Sequence of chain 1.A:
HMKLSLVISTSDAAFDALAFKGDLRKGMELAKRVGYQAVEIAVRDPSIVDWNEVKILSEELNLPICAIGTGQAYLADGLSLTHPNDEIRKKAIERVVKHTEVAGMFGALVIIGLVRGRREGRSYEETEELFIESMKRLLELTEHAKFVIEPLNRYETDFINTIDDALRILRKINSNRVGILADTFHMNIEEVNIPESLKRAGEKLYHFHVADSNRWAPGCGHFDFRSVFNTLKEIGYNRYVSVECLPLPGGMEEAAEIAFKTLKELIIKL

The small molecule below binds the protein below.
Small molecule (SMILES): O=C(CO)[C@@H](O)CO

Binding-site contacts:
Ligand atom O3 contacts residue HIS205 of chain 1.A at 2.9 Å (h-bond).
Ligand atom C3 contacts residue GLU175 of chain 1.A at 3.3 Å.
Ligand atom O2 contacts residue HIS205 of chain 1.A at 3.0 Å (h-bond).
Ligand atom O2 contacts residue HIS228 of chain 1.A at 4.5 Å.
Ligand atom O3 contacts residue GLU175 of chain 1.A at 2.6 Å (salt-bridge).
Ligand atom C2 contacts residue GLU263 of chain 1.A at 3.5 Å.
Ligand atom O1 contacts residue GLU169 of chain 1.A at 2.5 Å (salt-bridge).
Ligand atom O2 contacts residue GLU169 of chain 1.A at 3.0 Å (salt-bridge).
Ligand atom O3 contacts residue ARG234 of chain 1.A at 3.1 Å (salt-bridge).
Ligand atom O2 contacts residue MN1 of chain 1.D at 2.3 Å.
Ligand atom O1 contacts residue HIS228 of chain 1.A at 3.1 Å.
Ligand atom C4 contacts residue GLU175 of chain 1.A at 3.9 Å.
Ligand atom C2 contacts residue MN1 of chain 1.D at 3.1 Å.
Ligand atom C4 contacts residue LEU133 of chain 1.A at 4.4 Å (hydrophobic).
Ligand atom C2 contacts residue HIS205 of chain 1.A at 3.8 Å.
Ligand atom O2 contacts residue ARG234 of chain 1.A at 3.0 Å (salt-bridge).
Ligand atom C4 contacts residue ARG234 of chain 1.A at 4.1 Å.
Ligand atom C3 contacts residue GLU263 of chain 1.A at 4.4 Å.
Ligand atom C1 contacts residue MN1 of chain 1.D at 3.3 Å.
Ligand atom C3 contacts residue HIS205 of chain 1.A at 3.8 Å.
Ligand atom O2 contacts residue LEU171 of chain 1.A at 3.7 Å.
Ligand atom C1 contacts residue GLU263 of chain 1.A at 3.1 Å.
Ligand atom C2 contacts residue ARG234 of chain 1.A at 3.5 Å.
Ligand atom C1 contacts residue HIS228 of chain 1.A at 4.4 Å.
Ligand atom C1 contacts residue GLU169 of chain 1.A at 3.2 Å.
Ligand atom O4 contacts residue GLU263 of chain 1.A at 3.4 Å (salt-bridge).
Ligand atom O2 contacts residue GLU263 of chain 1.A at 3.1 Å (salt-bridge).
Ligand atom O1 contacts residue GLU263 of chain 1.A at 3.2 Å (salt-bridge).
Ligand atom C3 contacts residue LEU171 of chain 1.A at 3.7 Å (hydrophobic).
Ligand atom O4 contacts residue ARG234 of chain 1.A at 3.3 Å (salt-bridge).
Ligand atom O1 contacts residue ASP202 of chain 1.A at 4.5 Å.
Ligand atom O2 contacts residue ASP202 of chain 1.A at 3.4 Å (salt-bridge).
Ligand atom O3 contacts residue LEU171 of chain 1.A at 3.8 Å.
Ligand atom C2 contacts residue GLU169 of chain 1.A at 3.7 Å.
Ligand atom C3 contacts residue ARG234 of chain 1.A at 3.7 Å.
Ligand atom C2 contacts residue LEU171 of chain 1.A at 3.8 Å (hydrophobic).
Ligand atom C4 contacts residue GLU263 of chain 1.A at 4.2 Å.
Ligand atom O1 contacts residue MN1 of chain 1.D at 2.4 Å.